Binding-site contacts:
Ligand atom CG contacts residue ILE189 of chain 2.B at 3.7 Å (hydrophobic).
Ligand atom OE2 contacts residue ASN184 of chain 2.B at 4.1 Å.
Ligand atom CD contacts residue CYS322 of chain 2.B at 3.8 Å (hydrophobic).
Ligand atom CD contacts residue PHE185 of chain 2.B at 3.6 Å (hydrophobic).
Ligand atom O contacts residue GLY477 of chain 2.B at 2.8 Å (h-bond).
Ligand atom O contacts residue LYS321 of chain 2.B at 4.2 Å.
Ligand atom C contacts residue GLY477 of chain 2.B at 3.4 Å.
Ligand atom OXT contacts residue PHE485 of chain 2.B at 3.5 Å.
Ligand atom O contacts residue ALA478 of chain 2.B at 4.2 Å.
Ligand atom CD contacts residue ILE189 of chain 2.B at 3.9 Å (hydrophobic).
Ligand atom N contacts residue PHE485 of chain 2.B at 3.7 Å.
Ligand atom OXT contacts residue THR476 of chain 2.B at 4.0 Å.
Ligand atom OE1 contacts residue ASN184 of chain 2.B at 3.0 Å (h-bond).
Ligand atom OXT contacts residue ALA478 of chain 2.B at 3.0 Å (h-bond).
Ligand atom OE1 contacts residue SER323 of chain 2.B at 4.2 Å.
Ligand atom C contacts residue THR476 of chain 2.B at 4.3 Å.
Ligand atom C contacts residue SER323 of chain 2.B at 3.2 Å.
Ligand atom CA contacts residue PHE185 of chain 2.B at 4.2 Å (hydrophobic).
Ligand atom OE2 contacts residue ILE189 of chain 2.B at 3.5 Å.
Ligand atom CA contacts residue SER323 of chain 2.B at 4.0 Å.
Ligand atom CB contacts residue SER323 of chain 2.B at 3.6 Å.
Ligand atom O contacts residue SER323 of chain 2.B at 2.7 Å (h-bond).
Ligand atom OE1 contacts residue CYS322 of chain 2.B at 2.8 Å (h-bond).
Ligand atom OE1 contacts residue LYS321 of chain 2.B at 3.6 Å.
Ligand atom CA contacts residue PHE485 of chain 2.B at 4.1 Å (hydrophobic).
Ligand atom CG contacts residue PHE485 of chain 2.B at 4.0 Å (hydrophobic).
Ligand atom OE2 contacts residue GLU288 of chain 2.B at 3.0 Å (salt-bridge).
Ligand atom CD contacts residue ASN184 of chain 2.B at 3.8 Å.
Ligand atom CB contacts residue PHE185 of chain 2.B at 3.9 Å (hydrophobic).
Ligand atom CG contacts residue PHE185 of chain 2.B at 3.5 Å (hydrophobic).
Ligand atom OXT contacts residue SER323 of chain 2.B at 3.8 Å.
Ligand atom C contacts residue PHE485 of chain 2.B at 4.2 Å (hydrophobic).
Ligand atom O contacts residue THR476 of chain 2.B at 3.7 Å.
Ligand atom OXT contacts residue GLY477 of chain 2.B at 3.3 Å (h-bond).
Ligand atom OE1 contacts residue PHE185 of chain 2.B at 3.3 Å.
Ligand atom CD contacts residue GLU288 of chain 2.B at 4.0 Å.
Ligand atom OE2 contacts residue THR259 of chain 2.B at 4.3 Å.
Ligand atom C contacts residue ALA478 of chain 2.B at 3.7 Å (hydrophobic).
Ligand atom OE2 contacts residue CYS322 of chain 2.B at 3.4 Å (h-bond).
Ligand atom CB contacts residue PHE485 of chain 2.B at 3.7 Å (hydrophobic).

The small molecule below binds the protein below.
Small molecule (SMILES): N[C@@H](CCC(=O)O)C(=O)O

Sequence of chain 2.B:
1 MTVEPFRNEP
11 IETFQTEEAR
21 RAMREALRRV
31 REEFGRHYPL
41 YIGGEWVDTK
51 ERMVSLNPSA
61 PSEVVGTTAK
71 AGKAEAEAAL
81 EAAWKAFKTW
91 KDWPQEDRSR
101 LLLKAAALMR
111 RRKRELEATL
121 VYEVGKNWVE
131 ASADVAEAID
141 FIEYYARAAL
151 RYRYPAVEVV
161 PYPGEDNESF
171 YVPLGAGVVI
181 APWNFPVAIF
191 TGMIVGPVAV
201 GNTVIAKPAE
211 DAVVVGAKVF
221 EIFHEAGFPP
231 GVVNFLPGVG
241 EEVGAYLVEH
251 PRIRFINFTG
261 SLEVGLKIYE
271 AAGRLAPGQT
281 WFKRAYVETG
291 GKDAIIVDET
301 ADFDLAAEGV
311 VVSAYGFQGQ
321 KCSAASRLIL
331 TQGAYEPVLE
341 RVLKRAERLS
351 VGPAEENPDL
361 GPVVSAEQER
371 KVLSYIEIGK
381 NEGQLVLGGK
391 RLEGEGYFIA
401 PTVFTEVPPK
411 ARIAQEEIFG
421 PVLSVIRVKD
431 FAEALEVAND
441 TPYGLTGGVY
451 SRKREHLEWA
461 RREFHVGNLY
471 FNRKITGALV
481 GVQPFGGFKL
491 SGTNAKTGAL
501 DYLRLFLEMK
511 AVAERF